Sequence of chain 2.B:
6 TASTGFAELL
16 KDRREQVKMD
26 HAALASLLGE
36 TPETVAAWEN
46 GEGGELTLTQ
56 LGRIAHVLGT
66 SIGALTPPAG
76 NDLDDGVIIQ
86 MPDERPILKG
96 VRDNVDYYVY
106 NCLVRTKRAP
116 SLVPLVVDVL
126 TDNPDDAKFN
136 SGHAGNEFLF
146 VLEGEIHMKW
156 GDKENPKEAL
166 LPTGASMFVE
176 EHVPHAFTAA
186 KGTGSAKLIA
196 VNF

Sequence of chain 2.A:
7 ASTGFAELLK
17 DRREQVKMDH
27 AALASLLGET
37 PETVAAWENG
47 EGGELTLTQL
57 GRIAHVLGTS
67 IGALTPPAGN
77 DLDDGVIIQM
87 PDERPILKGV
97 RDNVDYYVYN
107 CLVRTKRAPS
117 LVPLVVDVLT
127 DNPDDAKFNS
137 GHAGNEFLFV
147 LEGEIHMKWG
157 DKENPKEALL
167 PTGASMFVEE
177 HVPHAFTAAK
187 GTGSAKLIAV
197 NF

The small molecule below binds the protein below.
Small molecule (SMILES): C[C@H](O)CP(=O)(O)O

Binding-site contacts:
Ligand atom P1 contacts residue FE21 of chain 2.D at 3.3 Å.
Ligand atom C3 contacts residue FE21 of chain 2.D at 3.4 Å.
Ligand atom O15 contacts residue ARG97 of chain 2.A at 3.5 Å (salt-bridge).
Ligand atom C1 contacts residue PHE182 of chain 2.A at 3.9 Å (hydrophobic).
Ligand atom C1 contacts residue LEU144 of chain 2.A at 4.5 Å (hydrophobic).
Ligand atom O6 contacts residue GLU142 of chain 2.A at 2.7 Å (salt-bridge).
Ligand atom O6 contacts residue HIS180 of chain 2.A at 3.7 Å.
Ligand atom C3 contacts residue TYR103 of chain 2.A at 4.1 Å (hydrophobic).
Ligand atom C2 contacts residue TYR103 of chain 2.A at 4.0 Å (hydrophobic).
Ligand atom O15 contacts residue FE21 of chain 2.D at 4.4 Å.
Ligand atom O14 contacts residue HIS138 of chain 2.A at 3.2 Å.
Ligand atom O13 contacts residue ASN135 of chain 2.A at 3.0 Å (h-bond).
Ligand atom O14 contacts residue HIS180 of chain 2.A at 3.7 Å.
Ligand atom O6 contacts residue FE21 of chain 2.D at 2.6 Å.
Ligand atom P1 contacts residue TYR105 of chain 2.A at 3.7 Å.
Ligand atom O14 contacts residue FE21 of chain 2.D at 2.1 Å.
Ligand atom O13 contacts residue TYR105 of chain 2.A at 4.1 Å.
Ligand atom C1 contacts residue VAL122 of chain 2.A at 4.4 Å (hydrophobic).
Ligand atom O13 contacts residue HIS180 of chain 2.A at 4.4 Å.
Ligand atom O15 contacts residue TYR105 of chain 2.A at 2.8 Å (h-bond).
Ligand atom P1 contacts residue ASN135 of chain 2.A at 3.9 Å.
Ligand atom C3 contacts residue PHE182 of chain 2.A at 4.2 Å (hydrophobic).
Ligand atom C1 contacts residue TYR103 of chain 2.A at 4.0 Å (hydrophobic).
Ligand atom C3 contacts residue HIS180 of chain 2.A at 4.3 Å.
Ligand atom C2 contacts residue GLU142 of chain 2.A at 4.4 Å.
Ligand atom O14 contacts residue GLU142 of chain 2.A at 4.0 Å.
Ligand atom P1 contacts residue TYR103 of chain 2.A at 4.3 Å.
Ligand atom O13 contacts residue TYR103 of chain 2.A at 3.7 Å.
Ligand atom C2 contacts residue FE21 of chain 2.D at 3.6 Å.
Ligand atom C2 contacts residue TYR105 of chain 2.A at 3.9 Å (hydrophobic).
Ligand atom O13 contacts residue ARG97 of chain 2.A at 2.6 Å (salt-bridge).
Ligand atom P1 contacts residue ARG97 of chain 2.A at 3.5 Å.
Ligand atom O15 contacts residue LYS23 of chain 2.B at 3.7 Å.
Ligand atom O14 contacts residue ASN135 of chain 2.A at 3.7 Å.
Ligand atom C3 contacts residue GLU142 of chain 2.A at 3.9 Å.
Ligand atom C1 contacts residue FE21 of chain 2.D at 4.4 Å.
Ligand atom O13 contacts residue FE21 of chain 2.D at 3.9 Å.
Ligand atom C1 contacts residue GLU142 of chain 2.A at 4.2 Å.
Ligand atom O6 contacts residue PHE182 of chain 2.A at 4.0 Å.
Ligand atom O6 contacts residue LEU144 of chain 2.A at 4.2 Å.